Binding-site contacts:
Ligand atom C3 contacts residue ASN400 of chain 1.D at 3.8 Å.
Ligand atom C1 contacts residue THR402 of chain 1.D at 3.5 Å.
Ligand atom C7 contacts residue ASN400 of chain 1.D at 3.9 Å.
Ligand atom C2 contacts residue THR402 of chain 1.D at 4.3 Å.
Ligand atom N2 contacts residue ASN400 of chain 1.D at 2.8 Å (h-bond).
Ligand atom C6 contacts residue GLN428 of chain 1.D at 4.4 Å.
Ligand atom O5 contacts residue GLN428 of chain 1.D at 4.4 Å.
Ligand atom C5 contacts residue ASN400 of chain 1.D at 3.7 Å.
Ligand atom C5 contacts residue THR402 of chain 1.D at 4.2 Å.
Ligand atom N2 contacts residue THR402 of chain 1.D at 4.3 Å.
Ligand atom C4 contacts residue ASN400 of chain 1.D at 4.3 Å.
Ligand atom O5 contacts residue ASN400 of chain 1.D at 2.5 Å (h-bond).
Ligand atom C1 contacts residue ASN400 of chain 1.D at 1.4 Å.
Ligand atom O5 contacts residue THR402 of chain 1.D at 4.3 Å.
Ligand atom C2 contacts residue ASN400 of chain 1.D at 2.5 Å.

The small molecule below binds the protein below.
Small molecule (SMILES): CC(=O)N[C@H]1[C@H](O[C@H]2[C@H](O)[C@@H](NC(C)=O)CO[C@@H]2CO)O[C@H](CO)[C@@H](O)[C@@H]1O

Sequence of chain 1.D:
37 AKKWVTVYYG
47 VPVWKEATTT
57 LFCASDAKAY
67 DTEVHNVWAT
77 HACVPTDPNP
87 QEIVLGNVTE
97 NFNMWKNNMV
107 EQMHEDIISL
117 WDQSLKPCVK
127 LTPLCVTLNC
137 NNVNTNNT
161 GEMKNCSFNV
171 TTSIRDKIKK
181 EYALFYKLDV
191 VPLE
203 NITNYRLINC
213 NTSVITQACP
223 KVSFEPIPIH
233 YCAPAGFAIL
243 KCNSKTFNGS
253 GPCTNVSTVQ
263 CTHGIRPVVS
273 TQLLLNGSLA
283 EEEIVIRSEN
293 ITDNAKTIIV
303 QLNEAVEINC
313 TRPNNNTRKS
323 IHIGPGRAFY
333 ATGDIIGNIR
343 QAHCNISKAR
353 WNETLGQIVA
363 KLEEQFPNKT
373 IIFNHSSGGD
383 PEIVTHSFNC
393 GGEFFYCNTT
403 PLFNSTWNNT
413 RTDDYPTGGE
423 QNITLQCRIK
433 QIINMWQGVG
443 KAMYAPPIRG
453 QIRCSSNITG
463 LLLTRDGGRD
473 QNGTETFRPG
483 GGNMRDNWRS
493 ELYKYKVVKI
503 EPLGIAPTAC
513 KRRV